A protein and the small-molecule ligand that binds it are described below.
Small molecule (SMILES): CC(=O)N[C@H]1[C@H](O[C@H]2[C@H](O)[C@@H](NC(C)=O)CO[C@@H]2CO)O[C@H](CO)[C@@H](O)[C@@H]1O

Sequence of chain 1.B:
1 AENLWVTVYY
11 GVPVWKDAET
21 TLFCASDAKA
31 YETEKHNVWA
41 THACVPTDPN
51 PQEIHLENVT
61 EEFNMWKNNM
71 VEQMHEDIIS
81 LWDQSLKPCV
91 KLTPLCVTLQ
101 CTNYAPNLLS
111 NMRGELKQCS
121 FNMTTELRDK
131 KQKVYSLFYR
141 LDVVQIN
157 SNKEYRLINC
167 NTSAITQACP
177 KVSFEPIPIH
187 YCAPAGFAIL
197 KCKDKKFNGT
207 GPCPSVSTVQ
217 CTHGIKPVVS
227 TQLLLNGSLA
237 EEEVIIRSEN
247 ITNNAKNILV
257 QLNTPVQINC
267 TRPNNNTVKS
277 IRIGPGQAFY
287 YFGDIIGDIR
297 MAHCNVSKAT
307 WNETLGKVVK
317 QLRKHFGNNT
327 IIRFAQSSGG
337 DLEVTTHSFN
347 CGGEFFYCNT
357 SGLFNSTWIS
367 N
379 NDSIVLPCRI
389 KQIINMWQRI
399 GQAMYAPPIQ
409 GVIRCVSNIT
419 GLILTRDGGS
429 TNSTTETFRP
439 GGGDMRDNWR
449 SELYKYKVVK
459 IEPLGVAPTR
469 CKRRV

Binding-site contacts:
Ligand atom C4 contacts residue ASN204 of chain 1.B at 4.2 Å.
Ligand atom O7 contacts residue ASN204 of chain 1.B at 2.8 Å (h-bond).
Ligand atom C7 contacts residue ASN204 of chain 1.B at 3.1 Å.
Ligand atom C3 contacts residue ASN204 of chain 1.B at 3.8 Å.
Ligand atom N2 contacts residue ASN204 of chain 1.B at 2.9 Å (h-bond).
Ligand atom C1 contacts residue ASN204 of chain 1.B at 1.4 Å.
Ligand atom C2 contacts residue ASN204 of chain 1.B at 2.4 Å.
Ligand atom C8 contacts residue ASN204 of chain 1.B at 4.0 Å.
Ligand atom C5 contacts residue ASN204 of chain 1.B at 3.6 Å.
Ligand atom O5 contacts residue ASN204 of chain 1.B at 2.4 Å (h-bond).